Binding-site contacts:
Ligand atom C13 contacts residue ASN37 of chain 1.A at 3.8 Å.
Ligand atom C18 contacts residue MET74 of chain 1.A at 3.8 Å (hydrophobic).
Ligand atom O17 contacts residue PHE223 of chain 1.A at 4.0 Å.
Ligand atom O17 contacts residue ASN37 of chain 1.A at 2.8 Å (h-bond).
Ligand atom C15 contacts residue MET112 of chain 1.A at 3.9 Å (hydrophobic).
Ligand atom C19 contacts residue MET77 of chain 1.A at 3.8 Å (hydrophobic).
Ligand atom O3 contacts residue LEU39 of chain 1.A at 4.1 Å.
Ligand atom C17 contacts residue ASN37 of chain 1.A at 3.4 Å.
Ligand atom C2 contacts residue MET77 of chain 1.A at 4.0 Å (hydrophobic).
Ligand atom C2 contacts residue LEU39 of chain 1.A at 4.0 Å (hydrophobic).
Ligand atom C9 contacts residue LEU36 of chain 1.A at 4.1 Å (hydrophobic).
Ligand atom O3 contacts residue MET77 of chain 1.A at 4.1 Å.
Ligand atom C17 contacts residue THR209 of chain 1.A at 3.8 Å.
Ligand atom C11 contacts residue MET227 of chain 1.A at 3.9 Å (hydrophobic).
Ligand atom C12 contacts residue LEU36 of chain 1.A at 3.5 Å (hydrophobic).
Ligand atom C16 contacts residue LEU33 of chain 1.A at 4.0 Å (hydrophobic).
Ligand atom C16 contacts residue THR209 of chain 1.A at 4.0 Å.
Ligand atom C5 contacts residue PHE96 of chain 1.A at 3.8 Å (hydrophobic).
Ligand atom C3 contacts residue GLN43 of chain 1.A at 4.0 Å.
Ligand atom C3 contacts residue MET77 of chain 1.A at 4.1 Å (hydrophobic).
Ligand atom C12 contacts residue ASN37 of chain 1.A at 3.3 Å.
Ligand atom C3 contacts residue PHE96 of chain 1.A at 4.0 Å (hydrophobic).
Ligand atom C17 contacts residue LEU33 of chain 1.A at 4.0 Å (hydrophobic).
Ligand atom C16 contacts residue MET112 of chain 1.A at 3.7 Å (hydrophobic).
Ligand atom C11 contacts residue LEU36 of chain 1.A at 3.4 Å (hydrophobic).
Ligand atom O3 contacts residue PHE96 of chain 1.A at 3.8 Å.
Ligand atom C12 contacts residue MET227 of chain 1.A at 3.7 Å (hydrophobic).
Ligand atom O3 contacts residue GLN43 of chain 1.A at 3.5 Å (h-bond).
Ligand atom C4 contacts residue PHE96 of chain 1.A at 4.0 Å (hydrophobic).
Ligand atom O3 contacts residue MET81 of chain 1.A at 3.7 Å.
Ligand atom O17 contacts residue THR209 of chain 1.A at 2.7 Å (h-bond).
Ligand atom C16 contacts residue PHE208 of chain 1.A at 3.8 Å (hydrophobic).
Ligand atom C18 contacts residue THR209 of chain 1.A at 3.4 Å.
Ligand atom C4 contacts residue MET77 of chain 1.A at 3.9 Å (hydrophobic).
Ligand atom C2 contacts residue GLN43 of chain 1.A at 3.3 Å.
Ligand atom C1 contacts residue LEU36 of chain 1.A at 4.1 Å (hydrophobic).
Ligand atom C6 contacts residue PHE96 of chain 1.A at 4.0 Å (hydrophobic).
Ligand atom C1 contacts residue LEU39 of chain 1.A at 4.1 Å (hydrophobic).
Ligand atom O3 contacts residue ARG84 of chain 1.A at 3.1 Å (salt-bridge).
Ligand atom C18 contacts residue MET227 of chain 1.A at 4.1 Å (hydrophobic).

Sequence of chain 1.A:
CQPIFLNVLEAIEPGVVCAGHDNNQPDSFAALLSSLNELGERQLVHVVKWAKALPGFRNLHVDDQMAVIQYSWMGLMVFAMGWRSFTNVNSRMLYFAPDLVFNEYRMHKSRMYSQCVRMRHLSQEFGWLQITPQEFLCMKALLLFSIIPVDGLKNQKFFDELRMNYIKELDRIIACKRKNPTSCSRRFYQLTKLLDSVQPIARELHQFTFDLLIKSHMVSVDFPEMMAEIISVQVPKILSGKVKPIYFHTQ

This protein binds this small molecule.
Small molecule (SMILES): C[C@]12CCC(=O)C[C@@H]1CC[C@@H]1[C@@H]2CC[C@]2(C)[C@@H](O)CC[C@@H]12